Binding-site contacts:
Ligand atom C11 contacts residue ALA129 of chain 1.A at 3.7 Å (hydrophobic).
Ligand atom O10 contacts residue LEU189 of chain 1.A at 3.7 Å.
Ligand atom O9 contacts residue TYR92 of chain 1.A at 3.3 Å (h-bond).
Ligand atom O9 contacts residue SER223 of chain 1.A at 2.8 Å (h-bond).
Ligand atom O8 contacts residue TYR92 of chain 1.A at 3.5 Å (h-bond).
Ligand atom C10 contacts residue ALA129 of chain 1.A at 4.0 Å (hydrophobic).
Ligand atom O1B contacts residue LEU221 of chain 1.A at 3.8 Å.
Ligand atom N5 contacts residue ALA129 of chain 1.A at 3.3 Å (h-bond).
Ligand atom O9 contacts residue HIS178 of chain 1.A at 4.1 Å.
Ligand atom C8 contacts residue TYR92 of chain 1.A at 4.1 Å (hydrophobic).
Ligand atom O1A contacts residue MOH1 of chain 1.F at 3.5 Å (h-bond).
Ligand atom C1 contacts residue MOH1 of chain 1.F at 2.6 Å.
Ligand atom O1B contacts residue SER131 of chain 1.A at 3.8 Å.
Ligand atom C9 contacts residue HIS178 of chain 1.A at 3.8 Å.
Ligand atom O1A contacts residue THR130 of chain 1.A at 4.0 Å.
Ligand atom O9 contacts residue GLU185 of chain 1.A at 2.4 Å (salt-bridge).
Ligand atom O6 contacts residue MOH1 of chain 1.F at 1.9 Å (h-bond).
Ligand atom C7 contacts residue GLU185 of chain 1.A at 4.0 Å.
Ligand atom O1B contacts residue THR130 of chain 1.A at 3.4 Å (h-bond).
Ligand atom C9 contacts residue SER223 of chain 1.A at 3.9 Å.
Ligand atom C11 contacts residue GLY128 of chain 1.A at 3.9 Å.
Ligand atom O9 contacts residue SER180 of chain 1.A at 4.0 Å.
Ligand atom C9 contacts residue LEU189 of chain 1.A at 4.1 Å (hydrophobic).
Ligand atom C1 contacts residue SER131 of chain 1.A at 3.9 Å.
Ligand atom O7 contacts residue GLU185 of chain 1.A at 3.2 Å (salt-bridge).
Ligand atom C6 contacts residue MOH1 of chain 1.F at 3.3 Å.
Ligand atom C8 contacts residue GLU185 of chain 1.A at 3.6 Å.
Ligand atom C9 contacts residue TYR92 of chain 1.A at 3.5 Å (hydrophobic).
Ligand atom C2 contacts residue MOH1 of chain 1.F at 1.4 Å.
Ligand atom C5 contacts residue MOH1 of chain 1.F at 4.0 Å.
Ligand atom O8 contacts residue TRP146 of chain 1.A at 4.0 Å.
Ligand atom O1A contacts residue SER131 of chain 1.A at 3.2 Å (h-bond).
Ligand atom C3 contacts residue MOH1 of chain 1.F at 2.5 Å.
Ligand atom C11 contacts residue LEU148 of chain 1.A at 3.6 Å (hydrophobic).
Ligand atom O8 contacts residue LEU221 of chain 1.A at 3.5 Å.
Ligand atom C11 contacts residue TRP146 of chain 1.A at 3.8 Å (hydrophobic).
Ligand atom N5 contacts residue TRP146 of chain 1.A at 4.0 Å.
Ligand atom C4 contacts residue MOH1 of chain 1.F at 3.8 Å.
Ligand atom C9 contacts residue GLU185 of chain 1.A at 3.2 Å.
Ligand atom O1B contacts residue MOH1 of chain 1.F at 3.1 Å (h-bond).

This small molecule binds to this protein.
Small molecule (SMILES): CC(=O)N[C@H]1[C@H]([C@H](O)[C@H](O)CO)O[C@@](O)(C(=O)O)C[C@@H]1O

Sequence of chain 1.A:
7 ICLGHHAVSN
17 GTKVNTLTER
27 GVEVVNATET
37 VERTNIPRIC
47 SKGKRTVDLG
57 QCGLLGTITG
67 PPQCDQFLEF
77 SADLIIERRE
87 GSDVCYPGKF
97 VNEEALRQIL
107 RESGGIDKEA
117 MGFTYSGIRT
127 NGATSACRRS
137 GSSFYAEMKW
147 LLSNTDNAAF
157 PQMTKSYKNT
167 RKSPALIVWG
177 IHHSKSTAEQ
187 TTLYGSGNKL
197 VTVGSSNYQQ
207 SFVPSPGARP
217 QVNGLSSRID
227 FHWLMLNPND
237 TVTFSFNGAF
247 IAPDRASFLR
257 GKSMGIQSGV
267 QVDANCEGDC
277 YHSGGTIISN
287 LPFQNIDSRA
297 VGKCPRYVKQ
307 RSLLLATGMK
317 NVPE